A protein and the small-molecule ligand that binds it are described below.
Small molecule (SMILES): O=c1[nH]cc(F)c(=O)[nH]1

Sequence of chain 1.D:
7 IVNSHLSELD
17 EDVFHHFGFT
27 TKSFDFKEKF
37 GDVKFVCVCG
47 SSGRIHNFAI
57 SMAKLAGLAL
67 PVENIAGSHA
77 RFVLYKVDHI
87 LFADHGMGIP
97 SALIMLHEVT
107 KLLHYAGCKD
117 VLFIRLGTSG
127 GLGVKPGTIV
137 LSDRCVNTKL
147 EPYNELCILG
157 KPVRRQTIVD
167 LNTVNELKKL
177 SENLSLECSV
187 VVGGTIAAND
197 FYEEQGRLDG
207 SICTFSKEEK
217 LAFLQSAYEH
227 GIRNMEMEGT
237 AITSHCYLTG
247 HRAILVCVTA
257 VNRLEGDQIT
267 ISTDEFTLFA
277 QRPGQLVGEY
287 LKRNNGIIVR

Binding-site contacts:
Ligand atom N3 contacts residue PHE197 of chain 1.D at 3.5 Å.
Ligand atom O4 contacts residue PHE197 of chain 1.D at 4.0 Å.
Ligand atom F5 contacts residue ILE265 of chain 1.D at 3.6 Å.
Ligand atom N1 contacts residue PHE197 of chain 1.D at 3.9 Å.
Ligand atom O2 contacts residue MET233 of chain 1.D at 3.4 Å.
Ligand atom C6 contacts residue SER125 of chain 1.D at 3.5 Å.
Ligand atom O4 contacts residue GLN201 of chain 1.D at 3.7 Å.
Ligand atom O4 contacts residue VAL257 of chain 1.D at 4.0 Å.
Ligand atom C2 contacts residue MET231 of chain 1.D at 3.8 Å (hydrophobic).
Ligand atom N3 contacts residue GLN201 of chain 1.D at 2.9 Å (h-bond).
Ligand atom N3 contacts residue MET231 of chain 1.D at 3.6 Å.
Ligand atom F5 contacts residue GLY126 of chain 1.D at 3.7 Å.
Ligand atom C5 contacts residue GLY126 of chain 1.D at 3.4 Å.
Ligand atom C4 contacts residue SER125 of chain 1.D at 3.6 Å.
Ligand atom O2 contacts residue MET231 of chain 1.D at 4.0 Å.
Ligand atom C2 contacts residue GLU232 of chain 1.D at 4.1 Å.
Ligand atom C4 contacts residue GLN201 of chain 1.D at 3.8 Å.
Ligand atom C2 contacts residue PHE197 of chain 1.D at 3.7 Å (hydrophobic).
Ligand atom O4 contacts residue SER125 of chain 1.D at 4.0 Å.
Ligand atom O2 contacts residue GLU232 of chain 1.D at 3.4 Å.
Ligand atom C6 contacts residue THR124 of chain 1.D at 3.7 Å.
Ligand atom N1 contacts residue THR124 of chain 1.D at 3.6 Å (h-bond).
Ligand atom O4 contacts residue GLY126 of chain 1.D at 3.3 Å.
Ligand atom C2 contacts residue GLN201 of chain 1.D at 3.7 Å.
Ligand atom O4 contacts residue ARG203 of chain 1.D at 2.7 Å (salt-bridge).
Ligand atom C4 contacts residue PHE197 of chain 1.D at 3.5 Å (hydrophobic).
Ligand atom O2 contacts residue PHE197 of chain 1.D at 4.0 Å.
Ligand atom C4 contacts residue GLY126 of chain 1.D at 3.2 Å.
Ligand atom C4 contacts residue ARG203 of chain 1.D at 3.8 Å.
Ligand atom C5 contacts residue SER125 of chain 1.D at 3.2 Å.
Ligand atom N3 contacts residue ARG203 of chain 1.D at 3.9 Å.
Ligand atom O4 contacts residue ARG259 of chain 1.D at 4.1 Å.
Ligand atom F5 contacts residue SER125 of chain 1.D at 3.0 Å.
Ligand atom F5 contacts residue ALA256 of chain 1.D at 3.6 Å.
Ligand atom C5 contacts residue PHE197 of chain 1.D at 3.7 Å (hydrophobic).
Ligand atom N1 contacts residue SER125 of chain 1.D at 3.8 Å.
Ligand atom N3 contacts residue GLY126 of chain 1.D at 3.7 Å.
Ligand atom C6 contacts residue GLY126 of chain 1.D at 4.1 Å.
Ligand atom C6 contacts residue PHE197 of chain 1.D at 3.9 Å (hydrophobic).
Ligand atom O2 contacts residue GLN201 of chain 1.D at 2.9 Å (h-bond).